A protein and the small-molecule ligand that binds it are described below.
Small molecule (SMILES): CC(C)c1cc(C(=O)N2Cc3ccccc3C2)c(O)c(CO)c1O

Binding-site contacts:
Ligand atom O11 contacts residue LEU45 of chain 1.C at 3.4 Å.
Ligand atom C19 contacts residue ILE93 of chain 1.C at 3.7 Å (hydrophobic).
Ligand atom C09 contacts residue ASN48 of chain 1.C at 3.6 Å.
Ligand atom C12 contacts residue LEU45 of chain 1.C at 3.4 Å (hydrophobic).
Ligand atom C24 contacts residue ALA52 of chain 1.C at 3.7 Å (hydrophobic).
Ligand atom C12 contacts residue ALA49 of chain 1.C at 3.4 Å (hydrophobic).
Ligand atom C19 contacts residue LYS55 of chain 1.C at 3.7 Å.
Ligand atom C14 contacts residue THR181 of chain 1.C at 3.7 Å.
Ligand atom O11 contacts residue ASN48 of chain 1.C at 3.8 Å.
Ligand atom C12 contacts residue ASN48 of chain 1.C at 3.8 Å.
Ligand atom O13 contacts residue ASP90 of chain 1.C at 3.8 Å.
Ligand atom C09 contacts residue ASP90 of chain 1.C at 3.8 Å.
Ligand atom O15 contacts residue THR181 of chain 1.C at 2.8 Å (h-bond).
Ligand atom C22 contacts residue ASP51 of chain 1.C at 3.9 Å.
Ligand atom O13 contacts residue LEU45 of chain 1.C at 3.7 Å.
Ligand atom C03 contacts residue DMS1 of chain 1.K at 3.6 Å.
Ligand atom N16 contacts residue ALA52 of chain 1.C at 3.5 Å.
Ligand atom O08 contacts residue ASP90 of chain 1.C at 2.7 Å (salt-bridge).
Ligand atom C24 contacts residue ASN48 of chain 1.C at 3.8 Å.
Ligand atom O15 contacts residue GLY94 of chain 1.C at 3.8 Å.
Ligand atom C20 contacts residue LYS55 of chain 1.C at 3.5 Å.
Ligand atom C12 contacts residue ASP90 of chain 1.C at 3.4 Å.
Ligand atom C17 contacts residue GLY94 of chain 1.C at 3.7 Å.
Ligand atom O13 contacts residue VAL183 of chain 1.C at 3.4 Å.
Ligand atom C10 contacts residue ASN48 of chain 1.C at 3.7 Å.
Ligand atom C01 contacts residue VAL147 of chain 1.C at 3.8 Å (hydrophobic).
Ligand atom C03 contacts residue PHE135 of chain 1.C at 3.9 Å (hydrophobic).
Ligand atom C07 contacts residue ASP90 of chain 1.C at 3.5 Å.
Ligand atom C01 contacts residue PHE135 of chain 1.C at 3.6 Å (hydrophobic).
Ligand atom O08 contacts residue ALA52 of chain 1.C at 3.4 Å.
Ligand atom O11 contacts residue VAL183 of chain 1.C at 3.6 Å.
Ligand atom C18 contacts residue ALA52 of chain 1.C at 3.8 Å (hydrophobic).
Ligand atom O08 contacts residue ALA49 of chain 1.C at 3.6 Å.
Ligand atom C02 contacts residue PHE135 of chain 1.C at 3.5 Å (hydrophobic).
Ligand atom C05 contacts residue MET95 of chain 1.C at 3.7 Å (hydrophobic).
Ligand atom O08 contacts residue ASN48 of chain 1.C at 3.7 Å.
Ligand atom C17 contacts residue ILE93 of chain 1.C at 3.9 Å (hydrophobic).
Ligand atom C17 contacts residue ALA52 of chain 1.C at 3.6 Å (hydrophobic).
Ligand atom O13 contacts residue LEU88 of chain 1.C at 3.5 Å.
Ligand atom O15 contacts residue MET95 of chain 1.C at 3.4 Å.

Sequence of chain 1.C:
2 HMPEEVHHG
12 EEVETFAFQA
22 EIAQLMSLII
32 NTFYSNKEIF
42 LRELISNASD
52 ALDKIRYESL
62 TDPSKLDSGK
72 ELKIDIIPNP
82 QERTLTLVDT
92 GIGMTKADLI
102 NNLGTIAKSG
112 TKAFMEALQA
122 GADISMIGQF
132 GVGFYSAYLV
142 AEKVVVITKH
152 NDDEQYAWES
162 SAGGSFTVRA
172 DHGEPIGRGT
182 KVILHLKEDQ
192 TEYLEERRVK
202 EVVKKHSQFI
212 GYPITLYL